Sequence of chain 1.A:
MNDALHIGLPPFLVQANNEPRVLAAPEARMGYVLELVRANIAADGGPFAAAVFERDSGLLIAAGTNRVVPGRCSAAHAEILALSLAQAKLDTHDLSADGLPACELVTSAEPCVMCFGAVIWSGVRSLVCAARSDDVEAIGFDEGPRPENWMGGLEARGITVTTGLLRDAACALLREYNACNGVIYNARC

A small-molecule ligand and the protein it binds are described below.
Small molecule (SMILES): Cn1cnc2c(O)nc(N)nc21

Binding-site contacts:
Ligand atom C3 contacts residue HIS79 of chain 1.A at 3.7 Å.
Ligand atom C9 contacts residue GLU112 of chain 1.A at 4.1 Å.
Ligand atom C6 contacts residue ALA80 of chain 1.A at 4.0 Å (hydrophobic).
Ligand atom C1 contacts residue PHE143 of chain 1.A at 3.8 Å (hydrophobic).
Ligand atom N4 contacts residue HIS79 of chain 1.A at 3.6 Å.
Ligand atom C9 contacts residue PHE50 of chain 1.A at 3.6 Å (hydrophobic).
Ligand atom C6 contacts residue HIS79 of chain 1.A at 3.8 Å.
Ligand atom C12 contacts residue PHE50 of chain 1.A at 3.8 Å (hydrophobic).
Ligand atom C3 contacts residue PHE50 of chain 1.A at 3.8 Å (hydrophobic).
Ligand atom C5 contacts residue ASN68 of chain 1.A at 3.8 Å.
Ligand atom C3 contacts residue PHE143 of chain 1.A at 4.0 Å (hydrophobic).
Ligand atom N2 contacts residue PHE50 of chain 1.A at 3.9 Å.
Ligand atom C1 contacts residue ASP144 of chain 1.A at 3.3 Å.
Ligand atom C9 contacts residue GLU81 of chain 1.A at 3.2 Å.
Ligand atom N11 contacts residue GLU145 of chain 1.A at 4.0 Å.
Ligand atom N10 contacts residue ALA111 of chain 1.A at 3.1 Å (h-bond).
Ligand atom C5 contacts residue PHE50 of chain 1.A at 3.5 Å (hydrophobic).
Ligand atom C3 contacts residue EDO1 of chain 1.E at 3.7 Å.
Ligand atom N10 contacts residue GLU81 of chain 1.A at 2.7 Å (salt-bridge).
Ligand atom O7 contacts residue GLU81 of chain 1.A at 3.7 Å.
Ligand atom N4 contacts residue ASN68 of chain 1.A at 3.1 Å (h-bond).
Ligand atom C12 contacts residue HIS79 of chain 1.A at 4.0 Å.
Ligand atom N8 contacts residue PHE50 of chain 1.A at 3.6 Å.
Ligand atom O7 contacts residue ALA80 of chain 1.A at 3.0 Å (h-bond).
Ligand atom O7 contacts residue PHE50 of chain 1.A at 3.4 Å.
Ligand atom C1 contacts residue VAL138 of chain 1.A at 3.8 Å (hydrophobic).
Ligand atom N11 contacts residue PHE50 of chain 1.A at 3.7 Å.
Ligand atom N4 contacts residue PHE50 of chain 1.A at 3.6 Å.
Ligand atom N10 contacts residue PRO113 of chain 1.A at 4.0 Å.
Ligand atom C1 contacts residue GLU145 of chain 1.A at 3.6 Å.
Ligand atom N4 contacts residue EDO1 of chain 1.E at 3.5 Å (h-bond).
Ligand atom C5 contacts residue HIS79 of chain 1.A at 3.6 Å.
Ligand atom C6 contacts residue PHE50 of chain 1.A at 3.4 Å (hydrophobic).
Ligand atom N10 contacts residue GLU112 of chain 1.A at 3.1 Å (salt-bridge).
Ligand atom N8 contacts residue GLU81 of chain 1.A at 2.8 Å (salt-bridge).
Ligand atom C6 contacts residue ASN68 of chain 1.A at 3.8 Å.
Ligand atom O7 contacts residue ASN68 of chain 1.A at 2.9 Å (h-bond).
Ligand atom N11 contacts residue GLU112 of chain 1.A at 4.1 Å.
Ligand atom C6 contacts residue GLU81 of chain 1.A at 3.5 Å.
Ligand atom O7 contacts residue HIS79 of chain 1.A at 3.3 Å.